The small molecule below binds the protein below.
Small molecule (SMILES): O=C1CCCCN1

Sequence of chain 1.B:
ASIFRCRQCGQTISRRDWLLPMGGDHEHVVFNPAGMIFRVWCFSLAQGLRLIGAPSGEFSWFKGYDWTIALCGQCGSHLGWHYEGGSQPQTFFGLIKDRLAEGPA

Binding-site contacts:
Ligand atom O05 contacts residue TRP86 of chain 1.B at 3.8 Å.
Ligand atom C07 contacts residue TRP86 of chain 1.B at 4.1 Å (hydrophobic).
Ligand atom C06 contacts residue TRP86 of chain 1.B at 3.7 Å (hydrophobic).
Ligand atom C02 contacts residue TRP80 of chain 1.B at 3.7 Å (hydrophobic).
Ligand atom O05 contacts residue SER79 of chain 1.B at 3.5 Å.
Ligand atom C06 contacts residue TYR102 of chain 1.B at 3.5 Å (hydrophobic).
Ligand atom C02 contacts residue ASN51 of chain 1.B at 4.2 Å.
Ligand atom C06 contacts residue TRP80 of chain 1.B at 3.6 Å (hydrophobic).
Ligand atom C07 contacts residue TRP100 of chain 1.B at 3.4 Å (hydrophobic).
Ligand atom C08 contacts residue ASN51 of chain 1.B at 4.2 Å.
Ligand atom O05 contacts residue TYR102 of chain 1.B at 2.7 Å (h-bond).
Ligand atom N03 contacts residue TRP80 of chain 1.B at 3.5 Å.
Ligand atom C06 contacts residue TRP100 of chain 1.B at 3.7 Å (hydrophobic).
Ligand atom C02 contacts residue PHE78 of chain 1.B at 3.4 Å (hydrophobic).
Ligand atom C04 contacts residue TRP86 of chain 1.B at 3.7 Å (hydrophobic).
Ligand atom N03 contacts residue PHE78 of chain 1.B at 2.9 Å (h-bond).
Ligand atom C08 contacts residue TRP80 of chain 1.B at 4.4 Å (hydrophobic).
Ligand atom N03 contacts residue TRP86 of chain 1.B at 4.1 Å.
Ligand atom O05 contacts residue TRP80 of chain 1.B at 2.9 Å (h-bond).
Ligand atom C04 contacts residue TYR102 of chain 1.B at 3.5 Å (hydrophobic).
Ligand atom N03 contacts residue SER79 of chain 1.B at 3.8 Å.
Ligand atom C07 contacts residue TRP80 of chain 1.B at 4.0 Å (hydrophobic).
Ligand atom C02 contacts residue PRO52 of chain 1.B at 4.1 Å (hydrophobic).
Ligand atom C04 contacts residue TRP80 of chain 1.B at 3.4 Å (hydrophobic).
Ligand atom C04 contacts residue SER79 of chain 1.B at 4.0 Å.
Ligand atom O05 contacts residue PHE78 of chain 1.B at 4.1 Å.
Ligand atom C08 contacts residue TRP86 of chain 1.B at 4.1 Å (hydrophobic).
Ligand atom C04 contacts residue PHE78 of chain 1.B at 3.9 Å (hydrophobic).